Binding-site contacts:
Ligand atom C1 contacts residue PRO13 of chain 3.A at 3.9 Å (hydrophobic).
Ligand atom O6 contacts residue HIS14 of chain 3.A at 4.5 Å.
Ligand atom C2 contacts residue SER12 of chain 3.A at 3.5 Å.
Ligand atom C6 contacts residue PRO13 of chain 3.A at 3.5 Å (hydrophobic).
Ligand atom N2 contacts residue SER12 of chain 3.A at 3.3 Å (h-bond).
Ligand atom C3 contacts residue ASN25 of chain 3.A at 3.8 Å.
Ligand atom C5 contacts residue ASN25 of chain 3.A at 3.6 Å.
Ligand atom C4 contacts residue ASN25 of chain 3.A at 4.3 Å.
Ligand atom O6 contacts residue PRO13 of chain 3.A at 2.6 Å (h-bond).
Ligand atom O6 contacts residue VAL15 of chain 3.A at 3.9 Å.
Ligand atom C1 contacts residue ASN25 of chain 3.A at 1.4 Å.
Ligand atom C2 contacts residue ASN25 of chain 3.A at 2.6 Å.
Ligand atom O6 contacts residue ASN25 of chain 3.A at 4.4 Å.
Ligand atom O5 contacts residue SER12 of chain 3.A at 4.1 Å.
Ligand atom C4 contacts residue PRO13 of chain 3.A at 4.5 Å (hydrophobic).
Ligand atom O5 contacts residue PRO13 of chain 3.A at 3.0 Å (h-bond).
Ligand atom O5 contacts residue ASN25 of chain 3.A at 2.3 Å (h-bond).
Ligand atom C1 contacts residue SER12 of chain 3.A at 3.4 Å.
Ligand atom O7 contacts residue ASN25 of chain 3.A at 3.5 Å (h-bond).
Ligand atom C7 contacts residue ASN25 of chain 3.A at 3.6 Å.
Ligand atom C7 contacts residue SER12 of chain 3.A at 4.3 Å.
Ligand atom C2 contacts residue PRO13 of chain 3.A at 4.1 Å (hydrophobic).
Ligand atom C5 contacts residue PRO13 of chain 3.A at 3.8 Å (hydrophobic).
Ligand atom N2 contacts residue ASN25 of chain 3.A at 3.0 Å (h-bond).
Ligand atom C8 contacts residue TYR334 of chain 3.A at 3.6 Å (hydrophobic).

Sequence of chain 3.A:
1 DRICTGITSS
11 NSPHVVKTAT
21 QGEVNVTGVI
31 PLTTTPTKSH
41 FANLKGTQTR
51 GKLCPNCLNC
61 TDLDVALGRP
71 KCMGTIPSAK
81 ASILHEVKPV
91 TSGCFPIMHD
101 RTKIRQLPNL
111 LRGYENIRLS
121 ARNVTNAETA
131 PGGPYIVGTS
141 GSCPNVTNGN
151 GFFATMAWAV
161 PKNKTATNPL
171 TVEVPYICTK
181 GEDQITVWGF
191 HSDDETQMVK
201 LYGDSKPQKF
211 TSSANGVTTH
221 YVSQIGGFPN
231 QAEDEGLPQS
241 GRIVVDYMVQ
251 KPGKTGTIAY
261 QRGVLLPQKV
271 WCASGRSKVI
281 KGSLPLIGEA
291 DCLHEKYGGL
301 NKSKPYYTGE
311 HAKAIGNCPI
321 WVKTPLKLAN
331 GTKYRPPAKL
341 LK

This small molecule binds to this protein.
Small molecule (SMILES): CC(=O)N[C@H]1[C@H](O[C@H]2[C@H](O)[C@@H](NC(C)=O)CO[C@@H]2CO)O[C@H](CO)[C@@H](O)[C@@H]1O